A small-molecule ligand and the protein it binds are described below.
Small molecule (SMILES): Nc1nc2c(ncn2[C@@H]2O[C@H](CO[P](=O)(O)O[P](=O)(O)OP(O)(O)=S)[C@@H](O)[C@H]2O)c(=O)[nH]1

Binding-site contacts:
Ligand atom N9 contacts residue LEU320 of chain 1.A at 3.8 Å.
Ligand atom C4 contacts residue LEU320 of chain 1.A at 3.6 Å (hydrophobic).
Ligand atom C5' contacts residue SER317 of chain 1.A at 3.4 Å.
Ligand atom PB contacts residue THR34 of chain 1.A at 3.5 Å.
Ligand atom C2' contacts residue TRP38 of chain 1.A at 3.6 Å (hydrophobic).
Ligand atom O2G contacts residue MG1 of chain 1.H at 2.5 Å.
Ligand atom PG contacts residue MG1 of chain 1.H at 3.6 Å.
Ligand atom C5 contacts residue LEU320 of chain 1.A at 3.8 Å (hydrophobic).
Ligand atom PB contacts residue MG1 of chain 1.H at 3.4 Å.
Ligand atom O3B contacts residue GLY33 of chain 1.A at 3.7 Å.
Ligand atom C2 contacts residue TRP38 of chain 1.A at 3.6 Å (hydrophobic).
Ligand atom O1B contacts residue THR34 of chain 1.A at 2.9 Å (h-bond).
Ligand atom PA contacts residue THR34 of chain 1.A at 3.8 Å.
Ligand atom S1G contacts residue ARG240 of chain 1.B at 3.7 Å.
Ligand atom S1G contacts residue ASN225 of chain 1.A at 3.8 Å.
Ligand atom O1A contacts residue THR34 of chain 1.A at 3.8 Å.
Ligand atom O1A contacts residue LYS36 of chain 1.A at 3.7 Å.
Ligand atom O2G contacts residue GLU172 of chain 1.A at 3.8 Å.
Ligand atom O6 contacts residue PHE253 of chain 1.A at 3.6 Å.
Ligand atom C5 contacts residue TRP38 of chain 1.A at 3.8 Å (hydrophobic).
Ligand atom O1A contacts residue TRP38 of chain 1.A at 3.0 Å (h-bond).
Ligand atom C6 contacts residue TRP38 of chain 1.A at 3.5 Å (hydrophobic).
Ligand atom C8 contacts residue GLY35 of chain 1.A at 3.7 Å.
Ligand atom O2' contacts residue TRP38 of chain 1.A at 3.2 Å.
Ligand atom O6 contacts residue TRP38 of chain 1.A at 3.5 Å.
Ligand atom O1B contacts residue LYS36 of chain 1.A at 3.2 Å (salt-bridge).
Ligand atom O3A contacts residue THR34 of chain 1.A at 2.9 Å (h-bond).
Ligand atom N7 contacts residue HIS316 of chain 1.A at 3.4 Å (h-bond).
Ligand atom S1G contacts residue PRO32 of chain 1.A at 3.7 Å.
Ligand atom O3G contacts residue LYS36 of chain 1.A at 3.8 Å.
Ligand atom O4' contacts residue SER317 of chain 1.A at 3.3 Å.
Ligand atom O3G contacts residue GLU172 of chain 1.A at 3.7 Å.
Ligand atom O2B contacts residue MG1 of chain 1.H at 2.1 Å.
Ligand atom O2B contacts residue THR37 of chain 1.A at 2.7 Å (h-bond).
Ligand atom N1 contacts residue TRP38 of chain 1.A at 3.5 Å.
Ligand atom C8 contacts residue SER317 of chain 1.A at 3.7 Å.
Ligand atom N7 contacts residue GLY35 of chain 1.A at 3.6 Å.
Ligand atom O2G contacts residue ARG240 of chain 1.B at 2.9 Å (salt-bridge).
Ligand atom N2 contacts residue ILE262 of chain 1.A at 3.6 Å.
Ligand atom O1A contacts residue THR37 of chain 1.A at 3.5 Å (h-bond).

Sequence of chain 1.B:
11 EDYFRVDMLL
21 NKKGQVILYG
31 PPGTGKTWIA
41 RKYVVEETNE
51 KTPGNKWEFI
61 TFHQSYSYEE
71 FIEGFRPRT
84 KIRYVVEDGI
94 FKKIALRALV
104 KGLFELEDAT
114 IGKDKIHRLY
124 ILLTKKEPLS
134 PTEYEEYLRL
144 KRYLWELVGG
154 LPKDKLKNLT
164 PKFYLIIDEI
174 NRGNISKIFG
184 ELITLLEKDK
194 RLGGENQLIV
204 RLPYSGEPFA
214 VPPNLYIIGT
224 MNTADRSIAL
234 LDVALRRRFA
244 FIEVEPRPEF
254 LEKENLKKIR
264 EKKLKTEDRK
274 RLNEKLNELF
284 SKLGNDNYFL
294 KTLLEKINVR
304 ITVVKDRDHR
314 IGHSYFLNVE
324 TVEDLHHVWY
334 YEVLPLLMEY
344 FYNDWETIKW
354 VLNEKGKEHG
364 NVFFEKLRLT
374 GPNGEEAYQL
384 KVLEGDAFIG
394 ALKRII

Sequence of chain 1.A:
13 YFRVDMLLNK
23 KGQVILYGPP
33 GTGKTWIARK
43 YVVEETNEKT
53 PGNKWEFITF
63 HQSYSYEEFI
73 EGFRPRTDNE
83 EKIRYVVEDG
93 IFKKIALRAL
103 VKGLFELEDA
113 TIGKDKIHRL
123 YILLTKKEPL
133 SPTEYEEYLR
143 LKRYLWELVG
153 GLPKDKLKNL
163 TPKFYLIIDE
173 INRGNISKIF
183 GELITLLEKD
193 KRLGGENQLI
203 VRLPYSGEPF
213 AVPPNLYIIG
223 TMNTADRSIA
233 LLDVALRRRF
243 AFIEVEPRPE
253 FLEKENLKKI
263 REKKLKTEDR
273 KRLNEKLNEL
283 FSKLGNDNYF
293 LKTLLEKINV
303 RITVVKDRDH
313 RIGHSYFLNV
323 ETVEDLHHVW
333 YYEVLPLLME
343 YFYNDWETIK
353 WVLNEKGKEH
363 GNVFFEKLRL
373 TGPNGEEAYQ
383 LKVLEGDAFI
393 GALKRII